Sequence of chain 1.B:
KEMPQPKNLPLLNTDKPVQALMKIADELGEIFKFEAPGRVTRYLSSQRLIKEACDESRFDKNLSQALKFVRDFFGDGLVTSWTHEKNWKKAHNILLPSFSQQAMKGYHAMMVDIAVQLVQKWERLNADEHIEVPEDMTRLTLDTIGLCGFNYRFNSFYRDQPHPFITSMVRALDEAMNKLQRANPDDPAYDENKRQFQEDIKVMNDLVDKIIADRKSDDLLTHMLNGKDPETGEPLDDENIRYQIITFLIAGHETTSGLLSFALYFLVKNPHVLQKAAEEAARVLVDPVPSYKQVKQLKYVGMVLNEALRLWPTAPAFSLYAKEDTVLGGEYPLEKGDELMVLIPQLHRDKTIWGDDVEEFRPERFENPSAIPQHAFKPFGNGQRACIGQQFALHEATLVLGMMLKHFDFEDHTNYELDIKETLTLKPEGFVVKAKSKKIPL

Binding-site contacts:
Ligand atom CH2 contacts residue VAL26 of chain 1.B at 3.5 Å (hydrophobic).
Ligand atom N1 contacts residue HEM1 of chain 1.E at 3.9 Å.
Ligand atom S contacts residue LEU437 of chain 1.B at 4.1 Å.
Ligand atom C4 contacts residue TYR51 of chain 1.B at 4.2 Å (hydrophobic).
Ligand atom O3 contacts residue TYR51 of chain 1.B at 3.9 Å.
Ligand atom CZ2 contacts residue VAL26 of chain 1.B at 3.3 Å (hydrophobic).
Ligand atom NV contacts residue ALA74 of chain 1.B at 4.2 Å.
Ligand atom CE3 contacts residue ALA74 of chain 1.B at 4.1 Å (hydrophobic).
Ligand atom C2 contacts residue ALA264 of chain 1.B at 3.7 Å (hydrophobic).
Ligand atom N1 contacts residue ALA328 of chain 1.B at 3.8 Å.
Ligand atom C4 contacts residue LEU29 of chain 1.B at 4.0 Å (hydrophobic).
Ligand atom O2 contacts residue ALA264 of chain 1.B at 4.1 Å.
Ligand atom NV contacts residue ALA330 of chain 1.B at 3.8 Å.
Ligand atom CZ contacts residue VAL87 of chain 1.B at 4.3 Å (hydrophobic).
Ligand atom C1 contacts residue ALA264 of chain 1.B at 3.8 Å (hydrophobic).
Ligand atom C4 contacts residue LEU20 of chain 1.B at 4.1 Å (hydrophobic).
Ligand atom C2 contacts residue THR438 of chain 1.B at 4.0 Å.
Ligand atom S contacts residue PRO329 of chain 1.B at 4.0 Å.
Ligand atom S contacts residue ALA328 of chain 1.B at 4.3 Å.
Ligand atom CE2 contacts residue HEM1 of chain 1.E at 3.7 Å.
Ligand atom C4 contacts residue PRO25 of chain 1.B at 4.1 Å (hydrophobic).
Ligand atom CS2 contacts residue VAL26 of chain 1.B at 4.3 Å (hydrophobic).
Ligand atom O3 contacts residue LEU188 of chain 1.B at 4.1 Å.
Ligand atom CX2 contacts residue ALA330 of chain 1.B at 4.1 Å (hydrophobic).
Ligand atom NE1 contacts residue PRO329 of chain 1.B at 3.6 Å.
Ligand atom CX2 contacts residue ALA74 of chain 1.B at 4.1 Å (hydrophobic).
Ligand atom S contacts residue ALA330 of chain 1.B at 3.7 Å.
Ligand atom CZ3 contacts residue LEU188 of chain 1.B at 4.3 Å (hydrophobic).
Ligand atom CF1 contacts residue LEU437 of chain 1.B at 3.8 Å (hydrophobic).
Ligand atom CS2 contacts residue LEU437 of chain 1.B at 3.6 Å (hydrophobic).
Ligand atom C1 contacts residue HEM1 of chain 1.E at 3.7 Å.
Ligand atom C4 contacts residue LEU188 of chain 1.B at 4.1 Å (hydrophobic).
Ligand atom O2 contacts residue PHE82 of chain 1.B at 4.3 Å.
Ligand atom CF1 contacts residue PRO329 of chain 1.B at 4.2 Å (hydrophobic).
Ligand atom NE1 contacts residue LEU437 of chain 1.B at 2.7 Å (h-bond).
Ligand atom C3 contacts residue LEU437 of chain 1.B at 4.1 Å (hydrophobic).
Ligand atom CB contacts residue ALA330 of chain 1.B at 4.1 Å (hydrophobic).
Ligand atom CE2 contacts residue ALA328 of chain 1.B at 3.8 Å (hydrophobic).
Ligand atom CZ2 contacts residue LEU437 of chain 1.B at 3.8 Å (hydrophobic).
Ligand atom CF1 contacts residue ALA330 of chain 1.B at 3.8 Å (hydrophobic).

The small molecule below binds the protein below.
Small molecule (SMILES): COc1ccc2nc(SCc3ncc(C)c(OC)c3C)[nH]c2c1